The protein below binds the small molecule below.
Small molecule (SMILES): O=C(O)CO

Binding-site contacts:
Ligand atom CA contacts residue ASP244 of chain 1.B at 4.2 Å.
Ligand atom CA contacts residue MN1 of chain 1.J at 4.0 Å.
Ligand atom CA contacts residue HIS343 of chain 1.B at 3.7 Å.
Ligand atom CA contacts residue VAL342 of chain 1.B at 4.3 Å (hydrophobic).
Ligand atom OXT contacts residue HIS343 of chain 1.B at 2.4 Å (h-bond).
Ligand atom OXT contacts residue MN1 of chain 1.J at 2.5 Å.
Ligand atom OXT contacts residue ASP255 of chain 1.B at 3.5 Å (salt-bridge).
Ligand atom O2 contacts residue ASP255 of chain 1.B at 3.1 Å (salt-bridge).
Ligand atom O contacts residue MN1 of chain 1.J at 3.6 Å.
Ligand atom CA contacts residue PHE212 of chain 1.B at 4.5 Å (hydrophobic).
Ligand atom O contacts residue MN1 of chain 1.I at 3.6 Å.
Ligand atom O2 contacts residue PHE212 of chain 1.B at 3.4 Å.
Ligand atom O2 contacts residue MN1 of chain 1.J at 4.0 Å.
Ligand atom OXT contacts residue GLU381 of chain 1.B at 3.8 Å.
Ligand atom C contacts residue HIS336 of chain 1.B at 4.3 Å.
Ligand atom O contacts residue HIS343 of chain 1.B at 4.2 Å.
Ligand atom CA contacts residue MN1 of chain 1.I at 3.6 Å.
Ligand atom O2 contacts residue MN1 of chain 1.I at 2.5 Å.
Ligand atom C contacts residue MN1 of chain 1.I at 3.6 Å.
Ligand atom O contacts residue GLU381 of chain 1.B at 3.7 Å.
Ligand atom C contacts residue MN1 of chain 1.J at 3.1 Å.
Ligand atom CA contacts residue ASP255 of chain 1.B at 3.8 Å.
Ligand atom O2 contacts residue ASP244 of chain 1.B at 3.3 Å (salt-bridge).
Ligand atom C contacts residue GLU381 of chain 1.B at 4.3 Å.
Ligand atom C contacts residue ASP244 of chain 1.B at 4.2 Å.
Ligand atom OXT contacts residue HIS336 of chain 1.B at 3.2 Å (h-bond).
Ligand atom O contacts residue ASP244 of chain 1.B at 3.6 Å.
Ligand atom C contacts residue HIS343 of chain 1.B at 3.3 Å.
Ligand atom OXT contacts residue MN1 of chain 1.I at 4.3 Å.
Ligand atom C contacts residue ASP255 of chain 1.B at 3.8 Å.

Sequence of chain 1.B:
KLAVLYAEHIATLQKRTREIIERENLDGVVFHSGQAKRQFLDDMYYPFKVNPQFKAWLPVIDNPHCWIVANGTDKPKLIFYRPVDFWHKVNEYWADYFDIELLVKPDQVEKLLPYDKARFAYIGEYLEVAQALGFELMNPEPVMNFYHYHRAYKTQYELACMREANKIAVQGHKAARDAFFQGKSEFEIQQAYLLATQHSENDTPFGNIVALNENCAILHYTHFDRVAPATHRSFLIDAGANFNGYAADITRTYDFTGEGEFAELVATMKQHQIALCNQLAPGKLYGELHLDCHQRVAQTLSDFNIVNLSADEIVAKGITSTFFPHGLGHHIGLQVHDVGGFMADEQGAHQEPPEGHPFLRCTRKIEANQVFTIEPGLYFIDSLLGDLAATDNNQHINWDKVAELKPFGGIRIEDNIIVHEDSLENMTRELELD